Sequence of chain 1.D:
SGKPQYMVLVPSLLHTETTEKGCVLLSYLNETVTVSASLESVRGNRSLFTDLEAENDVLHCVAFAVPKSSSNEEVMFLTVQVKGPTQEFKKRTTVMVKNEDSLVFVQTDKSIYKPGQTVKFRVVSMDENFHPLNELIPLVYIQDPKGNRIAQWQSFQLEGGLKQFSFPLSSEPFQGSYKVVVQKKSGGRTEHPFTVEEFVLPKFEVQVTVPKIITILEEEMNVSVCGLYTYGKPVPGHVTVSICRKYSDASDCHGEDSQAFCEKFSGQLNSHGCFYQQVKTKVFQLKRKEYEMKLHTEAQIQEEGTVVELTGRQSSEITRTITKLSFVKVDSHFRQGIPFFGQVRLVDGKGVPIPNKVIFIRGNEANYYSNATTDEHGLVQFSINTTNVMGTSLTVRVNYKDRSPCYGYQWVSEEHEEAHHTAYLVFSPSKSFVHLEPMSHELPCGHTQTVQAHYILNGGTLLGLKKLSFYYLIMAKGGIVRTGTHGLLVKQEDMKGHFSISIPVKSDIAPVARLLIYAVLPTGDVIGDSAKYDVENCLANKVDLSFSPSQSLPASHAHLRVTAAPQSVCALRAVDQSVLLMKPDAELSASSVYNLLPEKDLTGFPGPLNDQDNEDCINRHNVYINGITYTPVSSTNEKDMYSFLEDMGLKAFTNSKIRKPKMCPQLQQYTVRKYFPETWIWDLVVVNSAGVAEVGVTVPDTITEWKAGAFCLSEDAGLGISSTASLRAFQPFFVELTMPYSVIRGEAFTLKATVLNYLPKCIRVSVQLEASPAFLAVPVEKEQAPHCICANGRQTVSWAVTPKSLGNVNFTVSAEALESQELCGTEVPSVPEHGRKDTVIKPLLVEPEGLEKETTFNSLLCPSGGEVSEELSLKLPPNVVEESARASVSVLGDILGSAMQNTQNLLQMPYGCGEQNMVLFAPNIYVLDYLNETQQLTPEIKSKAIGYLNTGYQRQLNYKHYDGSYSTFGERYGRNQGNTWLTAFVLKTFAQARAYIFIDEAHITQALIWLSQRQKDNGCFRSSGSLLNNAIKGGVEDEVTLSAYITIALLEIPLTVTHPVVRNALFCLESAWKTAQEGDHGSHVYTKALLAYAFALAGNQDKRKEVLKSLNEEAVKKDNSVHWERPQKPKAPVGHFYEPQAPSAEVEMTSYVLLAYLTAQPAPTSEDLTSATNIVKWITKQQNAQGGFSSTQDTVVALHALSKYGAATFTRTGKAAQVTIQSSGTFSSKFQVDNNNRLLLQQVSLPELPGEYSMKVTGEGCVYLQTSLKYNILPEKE

Binding-site contacts:
Ligand atom C5 contacts residue ASN70 of chain 1.D at 3.6 Å.
Ligand atom C8 contacts residue ASN70 of chain 1.D at 4.2 Å.
Ligand atom O5 contacts residue ASN70 of chain 1.D at 2.2 Å (h-bond).
Ligand atom C7 contacts residue ASN70 of chain 1.D at 3.5 Å.
Ligand atom C1 contacts residue ASN70 of chain 1.D at 1.4 Å.
Ligand atom C4 contacts residue ASN70 of chain 1.D at 4.1 Å.
Ligand atom O7 contacts residue ASN70 of chain 1.D at 3.8 Å.
Ligand atom C3 contacts residue ASN70 of chain 1.D at 3.8 Å.
Ligand atom N2 contacts residue ASN70 of chain 1.D at 3.1 Å (h-bond).
Ligand atom C2 contacts residue ASN70 of chain 1.D at 2.5 Å.

The protein below binds the small molecule below.
Small molecule (SMILES): CC(=O)N[C@@H]1[C@@H](O)[C@H](O)[C@@H](CO)O[C@H]1O